Sequence of chain 1.B:
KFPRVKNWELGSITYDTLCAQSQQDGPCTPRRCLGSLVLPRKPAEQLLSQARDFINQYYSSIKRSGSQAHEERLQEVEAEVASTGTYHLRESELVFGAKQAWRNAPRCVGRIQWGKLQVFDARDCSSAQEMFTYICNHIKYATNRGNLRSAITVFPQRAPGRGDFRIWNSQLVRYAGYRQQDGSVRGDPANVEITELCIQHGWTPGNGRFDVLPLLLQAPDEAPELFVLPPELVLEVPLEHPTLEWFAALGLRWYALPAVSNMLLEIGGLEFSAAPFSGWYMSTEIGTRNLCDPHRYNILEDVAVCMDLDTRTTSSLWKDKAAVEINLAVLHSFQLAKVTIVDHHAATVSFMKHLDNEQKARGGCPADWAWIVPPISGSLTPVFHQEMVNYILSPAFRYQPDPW

A small-molecule ligand and the protein it binds are described below.
Small molecule (SMILES): Fc1cccc(CCNCCNc2ccnc(-n3ccnc3)n2)c1

Sequence of chain 1.A:
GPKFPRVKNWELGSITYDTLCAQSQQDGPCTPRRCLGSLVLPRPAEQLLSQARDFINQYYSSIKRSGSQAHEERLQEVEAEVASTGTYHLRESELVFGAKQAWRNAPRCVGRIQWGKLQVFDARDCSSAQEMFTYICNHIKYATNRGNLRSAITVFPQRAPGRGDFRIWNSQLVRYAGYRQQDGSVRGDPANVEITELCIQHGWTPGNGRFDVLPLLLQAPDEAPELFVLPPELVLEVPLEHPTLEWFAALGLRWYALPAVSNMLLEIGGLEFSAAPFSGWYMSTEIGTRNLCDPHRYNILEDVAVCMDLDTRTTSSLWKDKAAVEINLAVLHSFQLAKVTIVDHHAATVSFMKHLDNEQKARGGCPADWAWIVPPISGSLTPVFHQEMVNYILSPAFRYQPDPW

Binding-site contacts:
Ligand atom F7' contacts residue MTL1 of chain 1.N at 3.0 Å.
Ligand atom C05 contacts residue HEM1 of chain 1.J at 3.3 Å.
Ligand atom C12 contacts residue VAL299 of chain 1.B at 3.3 Å (hydrophobic).
Ligand atom C6' contacts residue VAL67 of chain 1.B at 3.9 Å (hydrophobic).
Ligand atom C2' contacts residue TYR438 of chain 1.B at 3.4 Å (hydrophobic).
Ligand atom N03 contacts residue VAL299 of chain 1.B at 3.8 Å.
Ligand atom N13 contacts residue VAL299 of chain 1.B at 3.4 Å.
Ligand atom C22 contacts residue TRP410 of chain 1.B at 3.9 Å (hydrophobic).
Ligand atom N13 contacts residue GLU324 of chain 1.B at 3.9 Å.
Ligand atom N11 contacts residue PRO297 of chain 1.B at 3.4 Å.
Ligand atom C15 contacts residue VAL299 of chain 1.B at 3.8 Å (hydrophobic).
Ligand atom C16 contacts residue ALA298 of chain 1.B at 3.9 Å (hydrophobic).
Ligand atom C21 contacts residue HEM1 of chain 1.J at 3.7 Å.
Ligand atom C16 contacts residue GLN210 of chain 1.B at 3.4 Å.
Ligand atom C18 contacts residue HEM1 of chain 1.J at 3.1 Å.
Ligand atom C16 contacts residue VAL299 of chain 1.B at 3.7 Å (hydrophobic).
Ligand atom C15 contacts residue GLN210 of chain 1.B at 3.2 Å.
Ligand atom C04 contacts residue PRO297 of chain 1.B at 3.2 Å (hydrophobic).
Ligand atom C19 contacts residue HEM1 of chain 1.J at 3.9 Å.
Ligand atom C4' contacts residue MTL1 of chain 1.N at 3.8 Å.
Ligand atom N11 contacts residue ALA298 of chain 1.B at 3.6 Å.
Ligand atom N11 contacts residue VAL299 of chain 1.B at 3.4 Å.
Ligand atom C3' contacts residue MTL1 of chain 1.N at 3.2 Å.
Ligand atom C18 contacts residue GLN210 of chain 1.B at 3.9 Å.
Ligand atom C2' contacts residue MTL1 of chain 1.N at 3.5 Å.
Ligand atom N01 contacts residue HEM1 of chain 1.J at 2.3 Å.
Ligand atom C22 contacts residue HEM1 of chain 1.J at 3.5 Å.
Ligand atom F7' contacts residue LEU68 of chain 1.B at 3.7 Å.
Ligand atom C5' contacts residue TRP37 of chain 1.A at 3.4 Å (hydrophobic).
Ligand atom C4' contacts residue LEU68 of chain 1.B at 3.6 Å (hydrophobic).
Ligand atom N17 contacts residue HEM1 of chain 1.J at 2.6 Å (h-bond).
Ligand atom C14 contacts residue VAL299 of chain 1.B at 3.7 Å (hydrophobic).
Ligand atom N20 contacts residue HEM1 of chain 1.J at 2.9 Å (h-bond).
Ligand atom N13 contacts residue HEM1 of chain 1.J at 3.8 Å.
Ligand atom C05 contacts residue GLY318 of chain 1.B at 3.7 Å.
Ligand atom C3' contacts residue LEU68 of chain 1.B at 3.5 Å (hydrophobic).
Ligand atom C14 contacts residue HEM1 of chain 1.J at 3.7 Å.
Ligand atom C6' contacts residue GOL1 of chain 1.O at 3.7 Å.
Ligand atom F7' contacts residue TYR438 of chain 1.B at 3.6 Å.
Ligand atom C02 contacts residue HEM1 of chain 1.J at 3.1 Å.